The small molecule below binds the protein below.
Small molecule (SMILES): Nc1nc(SCCCN2CCCCC2)nc2sc3c(c12)CCCCC3

Binding-site contacts:
Ligand atom C13 contacts residue PHE422 of chain 4.A at 3.7 Å (hydrophobic).
Ligand atom C18 contacts residue PHE104 of chain 4.A at 3.6 Å (hydrophobic).
Ligand atom C16 contacts residue TRP56 of chain 4.A at 3.6 Å (hydrophobic).
Ligand atom C13 contacts residue HIS139 of chain 4.A at 3.3 Å.
Ligand atom S25 contacts residue TRP56 of chain 4.A at 4.0 Å.
Ligand atom C21 contacts residue ARG57 of chain 4.A at 3.5 Å.
Ligand atom C08 contacts residue GLU421 of chain 4.A at 3.2 Å.
Ligand atom C19 contacts residue PHE104 of chain 4.A at 3.5 Å (hydrophobic).
Ligand atom C02 contacts residue TRP56 of chain 4.A at 3.6 Å (hydrophobic).
Ligand atom C02 contacts residue SER103 of chain 4.A at 3.6 Å.
Ligand atom C22 contacts residue TRP33 of chain 4.A at 4.0 Å (hydrophobic).
Ligand atom C02 contacts residue PHE422 of chain 4.A at 3.6 Å (hydrophobic).
Ligand atom S05 contacts residue TRP56 of chain 4.A at 3.9 Å.
Ligand atom N01 contacts residue PHE422 of chain 4.A at 2.9 Å (h-bond).
Ligand atom C23 contacts residue VAL60 of chain 4.A at 3.9 Å (hydrophobic).
Ligand atom C21 contacts residue ALA53 of chain 4.A at 3.4 Å (hydrophobic).
Ligand atom C20 contacts residue ALA53 of chain 4.A at 3.8 Å (hydrophobic).
Ligand atom C22 contacts residue LEU83 of chain 4.A at 3.6 Å (hydrophobic).
Ligand atom N03 contacts residue PHE422 of chain 4.A at 3.5 Å (h-bond).
Ligand atom N01 contacts residue MET85 of chain 4.A at 3.7 Å.
Ligand atom N01 contacts residue TRP56 of chain 4.A at 3.7 Å.
Ligand atom C24 contacts residue PHE104 of chain 4.A at 3.7 Å (hydrophobic).
Ligand atom C19 contacts residue TRP56 of chain 4.A at 3.7 Å (hydrophobic).
Ligand atom C18 contacts residue TRP56 of chain 4.A at 3.6 Å (hydrophobic).
Ligand atom C23 contacts residue TRP56 of chain 4.A at 3.9 Å (hydrophobic).
Ligand atom C14 contacts residue PHE422 of chain 4.A at 3.5 Å (hydrophobic).
Ligand atom C14 contacts residue HIS139 of chain 4.A at 4.0 Å.
Ligand atom S25 contacts residue ALA53 of chain 4.A at 4.0 Å.
Ligand atom N09 contacts residue GLU421 of chain 4.A at 3.7 Å.
Ligand atom N03 contacts residue TRP56 of chain 4.A at 3.8 Å.
Ligand atom C23 contacts residue LEU83 of chain 4.A at 3.9 Å (hydrophobic).
Ligand atom C17 contacts residue TRP56 of chain 4.A at 3.7 Å (hydrophobic).
Ligand atom N15 contacts residue TRP56 of chain 4.A at 3.7 Å.
Ligand atom C04 contacts residue TRP56 of chain 4.A at 3.7 Å (hydrophobic).
Ligand atom C10 contacts residue ASP46 of chain 4.A at 3.7 Å.
Ligand atom C12 contacts residue HIS139 of chain 4.A at 3.7 Å.
Ligand atom N01 contacts residue SER103 of chain 4.A at 2.5 Å (h-bond).
Ligand atom C20 contacts residue PHE104 of chain 4.A at 3.5 Å (hydrophobic).
Ligand atom C14 contacts residue GLU421 of chain 4.A at 3.3 Å.
Ligand atom C06 contacts residue GLU421 of chain 4.A at 4.0 Å.

Sequence of chain 4.A:
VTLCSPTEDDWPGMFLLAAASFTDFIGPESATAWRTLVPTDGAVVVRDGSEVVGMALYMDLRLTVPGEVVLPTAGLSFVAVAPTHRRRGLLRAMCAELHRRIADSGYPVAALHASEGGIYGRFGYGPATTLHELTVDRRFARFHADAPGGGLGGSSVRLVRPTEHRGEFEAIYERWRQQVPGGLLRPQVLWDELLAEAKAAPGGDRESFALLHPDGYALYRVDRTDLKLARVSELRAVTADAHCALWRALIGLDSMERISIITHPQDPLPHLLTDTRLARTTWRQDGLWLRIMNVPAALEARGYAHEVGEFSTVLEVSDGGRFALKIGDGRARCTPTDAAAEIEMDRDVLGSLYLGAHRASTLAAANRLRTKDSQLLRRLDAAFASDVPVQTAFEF